Binding-site contacts:
Ligand atom O contacts residue VAL69 of chain 1.C at 3.5 Å.
Ligand atom CE1 contacts residue VAL51 of chain 1.C at 3.7 Å (hydrophobic).
Ligand atom CA contacts residue GLN48 of chain 1.C at 3.6 Å.
Ligand atom CE1 contacts residue ILE37 of chain 1.C at 3.5 Å (hydrophobic).
Ligand atom N contacts residue TYR32 of chain 2.C at 3.7 Å.
Ligand atom NE1 contacts residue GLY34 of chain 1.C at 3.3 Å.
Ligand atom CE2 contacts residue LEU30 of chain 1.C at 3.7 Å (hydrophobic).
Ligand atom CB contacts residue PHE31 of chain 2.C at 3.4 Å (hydrophobic).
Ligand atom C contacts residue GLN48 of chain 1.C at 3.8 Å.
Ligand atom N contacts residue GLN35 of chain 2.C at 2.9 Å (h-bond).
Ligand atom CE2 contacts residue HIS49 of chain 1.C at 3.6 Å.
Ligand atom CZ contacts residue ILE37 of chain 1.C at 3.4 Å (hydrophobic).
Ligand atom O contacts residue GLN48 of chain 1.C at 3.6 Å.
Ligand atom CB contacts residue GLN48 of chain 1.C at 3.5 Å.
Ligand atom CA contacts residue GLN48 of chain 1.C at 3.5 Å.
Ligand atom CD1 contacts residue GLY34 of chain 1.C at 3.7 Å.
Ligand atom CE1 contacts residue VAL69 of chain 1.C at 3.6 Å (hydrophobic).
Ligand atom NE1 contacts residue LEU30 of chain 1.C at 2.9 Å (h-bond).
Ligand atom CD2 contacts residue HIS72 of chain 1.C at 3.5 Å.
Ligand atom N contacts residue GLN35 of chain 2.C at 3.2 Å (h-bond).
Ligand atom CB contacts residue GLN35 of chain 2.C at 3.5 Å.
Ligand atom OG contacts residue PHE31 of chain 2.C at 3.4 Å.
Ligand atom CZ2 contacts residue LEU33 of chain 1.C at 3.7 Å (hydrophobic).
Ligand atom O contacts residue TYR76 of chain 1.C at 2.5 Å (h-bond).
Ligand atom CE2 contacts residue GLY34 of chain 1.C at 3.5 Å.
Ligand atom C contacts residue VAL69 of chain 1.C at 3.6 Å (hydrophobic).
Ligand atom CB contacts residue GLN35 of chain 2.C at 3.4 Å.
Ligand atom CB contacts residue TYR32 of chain 2.C at 3.4 Å (hydrophobic).
Ligand atom CD2 contacts residue MET38 of chain 1.C at 3.5 Å (hydrophobic).
Ligand atom CB contacts residue GLN35 of chain 2.C at 3.6 Å.
Ligand atom N contacts residue GLN48 of chain 1.C at 3.1 Å (h-bond).
Ligand atom C contacts residue GLN35 of chain 2.C at 3.6 Å.
Ligand atom CB contacts residue VAL69 of chain 1.C at 3.7 Å (hydrophobic).
Ligand atom CZ2 contacts residue GLY34 of chain 1.C at 3.6 Å.
Ligand atom CG contacts residue PHE31 of chain 2.C at 3.7 Å (hydrophobic).
Ligand atom CA contacts residue GLN35 of chain 2.C at 3.6 Å.
Ligand atom C contacts residue TYR76 of chain 1.C at 3.5 Å (hydrophobic).
Ligand atom CD2 contacts residue HIS49 of chain 1.C at 3.6 Å.
Ligand atom CD1 contacts residue GLN48 of chain 1.C at 3.5 Å.
Ligand atom CE1 contacts residue LYS70 of chain 1.C at 3.5 Å.

Sequence of chain 1.C:
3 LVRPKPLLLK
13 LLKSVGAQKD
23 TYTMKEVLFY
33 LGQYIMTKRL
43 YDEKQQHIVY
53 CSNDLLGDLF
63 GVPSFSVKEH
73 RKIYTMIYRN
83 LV

Sequence of chain 2.C:
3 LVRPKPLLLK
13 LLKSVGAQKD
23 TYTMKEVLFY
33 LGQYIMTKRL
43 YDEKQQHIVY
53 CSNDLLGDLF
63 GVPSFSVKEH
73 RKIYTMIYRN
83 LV

A small-molecule ligand and the protein it binds are described below.
Small molecule (SMILES): CC(C)C[C@H](NC(=O)[C@H](C)NC(=O)[C@H](CC1=CN=C2C=CC=CC12)NC(=O)[C@H](Cc1ccc(O)cc1)NC(=O)[C@H](CCC(=O)O)NC(=O)[C@H](C)NC(=O)[C@H](Cc1ccccc1)NC(=O)[C@H](CO)NC(=O)[C@@H](N)[C@@H](C)O)C(=O)N[C@@H](CC(C)C)C(=O)N[C@H](C=O)CO